Sequence of chain 1.A:
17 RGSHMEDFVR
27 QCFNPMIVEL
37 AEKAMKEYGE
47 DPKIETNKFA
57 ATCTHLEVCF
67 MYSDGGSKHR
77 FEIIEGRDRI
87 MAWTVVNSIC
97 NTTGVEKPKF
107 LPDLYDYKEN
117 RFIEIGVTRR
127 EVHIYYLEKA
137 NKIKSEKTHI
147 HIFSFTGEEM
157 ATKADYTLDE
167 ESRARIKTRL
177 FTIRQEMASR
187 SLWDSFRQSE

A small-molecule ligand and the protein it binds are described below.
Small molecule (SMILES): C[C@H](C[C@@H](C[C@H](C[C@@H](C[C@@H](CCN1CCCC1=O)N1CCCC1=O)N1CCCC1=O)N1CCCC1=O)N1CCCC1=O)N1CCCC1=O

Binding-site contacts:
Ligand atom C35 contacts residue GLU81 of chain 1.A at 4.5 Å.
Ligand atom O07 contacts residue MET32 of chain 1.A at 4.5 Å.
Ligand atom C22 contacts residue ASP70 of chain 1.A at 3.4 Å.
Ligand atom O06 contacts residue LEU36 of chain 1.A at 3.8 Å.
Ligand atom C37 contacts residue PHE66 of chain 1.A at 4.4 Å (hydrophobic).
Ligand atom C26 contacts residue ILE33 of chain 1.A at 3.9 Å (hydrophobic).
Ligand atom C09 contacts residue MET32 of chain 1.A at 4.5 Å (hydrophobic).
Ligand atom C36 contacts residue ARG83 of chain 1.A at 4.3 Å.
Ligand atom C27 contacts residue ILE33 of chain 1.A at 4.0 Å (hydrophobic).
Ligand atom C35 contacts residue ILE79 of chain 1.A at 3.9 Å (hydrophobic).
Ligand atom N03 contacts residue ASP70 of chain 1.A at 4.2 Å.
Ligand atom C34 contacts residue ILE79 of chain 1.A at 3.7 Å (hydrophobic).
Ligand atom C03 contacts residue PHE66 of chain 1.A at 4.0 Å (hydrophobic).
Ligand atom C36 contacts residue GLY82 of chain 1.A at 4.3 Å.
Ligand atom C36 contacts residue ILE79 of chain 1.A at 4.3 Å (hydrophobic).
Ligand atom C11 contacts residue ASP70 of chain 1.A at 3.6 Å.
Ligand atom C25 contacts residue ASP70 of chain 1.A at 4.3 Å.
Ligand atom O06 contacts residue MET32 of chain 1.A at 3.6 Å.
Ligand atom C04 contacts residue MET32 of chain 1.A at 3.6 Å (hydrophobic).
Ligand atom O06 contacts residue PHE66 of chain 1.A at 4.1 Å.
Ligand atom C36 contacts residue GLU81 of chain 1.A at 3.9 Å.
Ligand atom C26 contacts residue PHE66 of chain 1.A at 3.5 Å (hydrophobic).
Ligand atom N04 contacts residue PHE66 of chain 1.A at 4.1 Å.
Ligand atom C06 contacts residue MET32 of chain 1.A at 3.5 Å (hydrophobic).
Ligand atom C05 contacts residue MET32 of chain 1.A at 4.2 Å (hydrophobic).
Ligand atom C35 contacts residue ARG83 of chain 1.A at 4.1 Å.
Ligand atom O04 contacts residue ILE79 of chain 1.A at 3.7 Å.
Ligand atom N06 contacts residue ILE79 of chain 1.A at 4.4 Å.
Ligand atom C11 contacts residue PHE66 of chain 1.A at 3.5 Å (hydrophobic).
Ligand atom C28 contacts residue ASN30 of chain 1.A at 4.4 Å.